Sequence of chain 1.D:
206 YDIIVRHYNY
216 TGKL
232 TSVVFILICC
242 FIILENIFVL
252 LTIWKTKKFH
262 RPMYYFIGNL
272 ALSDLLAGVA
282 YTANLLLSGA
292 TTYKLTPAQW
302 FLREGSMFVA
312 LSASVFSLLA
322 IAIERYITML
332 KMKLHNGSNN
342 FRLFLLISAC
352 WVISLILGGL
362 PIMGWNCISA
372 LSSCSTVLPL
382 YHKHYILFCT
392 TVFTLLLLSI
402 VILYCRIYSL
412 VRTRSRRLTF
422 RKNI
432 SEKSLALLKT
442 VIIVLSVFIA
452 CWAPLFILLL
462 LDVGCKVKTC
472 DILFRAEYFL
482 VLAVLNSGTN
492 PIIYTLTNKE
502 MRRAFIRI

This small molecule binds to this protein.
Small molecule (SMILES): CCc1cc(-c2noc(-c3cc(OC)nc(C4CCCC4)c3)n2)cc(C)c1OC[C@@H](O)CO

Binding-site contacts:
Ligand atom C14 contacts residue VAL378 of chain 1.D at 3.0 Å (hydrophobic).
Ligand atom C32 contacts residue VAL316 of chain 1.D at 4.0 Å (hydrophobic).
Ligand atom C08 contacts residue ASN285 of chain 1.D at 4.0 Å.
Ligand atom C31 contacts residue SER313 of chain 1.D at 3.2 Å.
Ligand atom C27 contacts residue PHE309 of chain 1.D at 4.0 Å (hydrophobic).
Ligand atom C28 contacts residue SER313 of chain 1.D at 3.5 Å.
Ligand atom C32 contacts residue SER313 of chain 1.D at 3.2 Å.
Ligand atom C18 contacts residue LEU312 of chain 1.D at 3.8 Å (hydrophobic).
Ligand atom O23 contacts residue TRP453 of chain 1.D at 4.0 Å.
Ligand atom N16 contacts residue MET308 of chain 1.D at 3.6 Å.
Ligand atom N25 contacts residue TRP453 of chain 1.D at 4.0 Å.
Ligand atom C32 contacts residue LEU312 of chain 1.D at 3.9 Å (hydrophobic).
Ligand atom C21 contacts residue LEU460 of chain 1.D at 3.7 Å (hydrophobic).
Ligand atom O23 contacts residue LEU460 of chain 1.D at 4.0 Å.
Ligand atom C24 contacts residue TRP453 of chain 1.D at 3.0 Å (hydrophobic).
Ligand atom C30 contacts residue VAL393 of chain 1.D at 3.8 Å (hydrophobic).
Ligand atom C07 contacts residue GLU305 of chain 1.D at 3.4 Å.
Ligand atom C29 contacts residue CYS390 of chain 1.D at 3.8 Å (hydrophobic).
Ligand atom N16 contacts residue PHE309 of chain 1.D at 2.8 Å.
Ligand atom O17 contacts residue PHE309 of chain 1.D at 2.9 Å.
Ligand atom C02 contacts residue LYS218 of chain 1.D at 3.3 Å.
Ligand atom C31 contacts residue VAL316 of chain 1.D at 4.0 Å (hydrophobic).
Ligand atom C21 contacts residue LEU456 of chain 1.D at 3.6 Å (hydrophobic).
Ligand atom C22 contacts residue TRP453 of chain 1.D at 3.9 Å (hydrophobic).
Ligand atom C30 contacts residue SER313 of chain 1.D at 3.6 Å.
Ligand atom C22 contacts residue LEU460 of chain 1.D at 4.1 Å (hydrophobic).
Ligand atom C15 contacts residue PHE309 of chain 1.D at 3.3 Å (hydrophobic).
Ligand atom O17 contacts residue LEU312 of chain 1.D at 3.7 Å.
Ligand atom C20 contacts residue LEU312 of chain 1.D at 4.0 Å (hydrophobic).
Ligand atom C10 contacts residue PHE309 of chain 1.D at 4.0 Å (hydrophobic).
Ligand atom C13 contacts residue VAL378 of chain 1.D at 4.1 Å (hydrophobic).
Ligand atom C29 contacts residue SER313 of chain 1.D at 4.0 Å.
Ligand atom C18 contacts residue PHE309 of chain 1.D at 3.5 Å (hydrophobic).
Ligand atom C02 contacts residue VAL378 of chain 1.D at 3.7 Å (hydrophobic).
Ligand atom N19 contacts residue PHE309 of chain 1.D at 3.7 Å.
Ligand atom O01 contacts residue LYS218 of chain 1.D at 2.3 Å (salt-bridge).
Ligand atom C09 contacts residue GLU305 of chain 1.D at 3.5 Å.
Ligand atom C24 contacts residue LEU456 of chain 1.D at 3.6 Å (hydrophobic).
Ligand atom C08 contacts residue GLU305 of chain 1.D at 2.7 Å.
Ligand atom O01 contacts residue VAL378 of chain 1.D at 4.0 Å.